This small molecule binds to this protein.
Small molecule (SMILES): CCOC(=O)c1ccc(OCCCCC2CCN(c3ccc(C)nn3)CC2)cc1

Sequence of chain 58.D:
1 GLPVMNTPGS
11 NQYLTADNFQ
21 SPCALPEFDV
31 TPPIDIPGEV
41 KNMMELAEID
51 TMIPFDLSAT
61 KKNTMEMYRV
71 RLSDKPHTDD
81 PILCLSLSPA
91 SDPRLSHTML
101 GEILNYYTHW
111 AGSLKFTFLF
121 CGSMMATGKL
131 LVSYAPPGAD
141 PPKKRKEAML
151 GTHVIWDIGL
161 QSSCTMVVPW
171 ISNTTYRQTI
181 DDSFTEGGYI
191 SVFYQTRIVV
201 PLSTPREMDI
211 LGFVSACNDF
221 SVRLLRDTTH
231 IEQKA

Sequence of chain 58.B:
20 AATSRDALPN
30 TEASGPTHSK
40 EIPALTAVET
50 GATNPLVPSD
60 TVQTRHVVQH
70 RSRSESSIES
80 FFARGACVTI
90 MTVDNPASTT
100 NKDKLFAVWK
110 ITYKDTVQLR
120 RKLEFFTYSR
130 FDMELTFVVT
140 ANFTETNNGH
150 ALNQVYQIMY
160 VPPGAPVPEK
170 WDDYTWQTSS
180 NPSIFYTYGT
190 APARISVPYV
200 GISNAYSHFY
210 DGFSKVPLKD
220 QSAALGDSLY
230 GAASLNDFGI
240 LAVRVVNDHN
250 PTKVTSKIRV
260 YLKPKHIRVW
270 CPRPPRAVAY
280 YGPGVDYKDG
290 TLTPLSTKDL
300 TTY

Binding-site contacts:
Ligand atom O24 contacts residue TYR112 of chain 58.B at 3.8 Å.
Ligand atom C20 contacts residue PHE237 of chain 58.B at 3.4 Å (hydrophobic).
Ligand atom C1 contacts residue ILE183 of chain 58.B at 3.5 Å (hydrophobic).
Ligand atom C4 contacts residue ILE194 of chain 58.B at 3.8 Å (hydrophobic).
Ligand atom C10 contacts residue MET132 of chain 58.B at 3.7 Å (hydrophobic).
Ligand atom C27 contacts residue ASP236 of chain 58.B at 3.6 Å.
Ligand atom C23 contacts residue TYR112 of chain 58.B at 3.3 Å (hydrophobic).
Ligand atom C8 contacts residue VAL196 of chain 58.B at 3.7 Å (hydrophobic).
Ligand atom C13 contacts residue MET132 of chain 58.B at 3.8 Å (hydrophobic).
Ligand atom C15 contacts residue MET132 of chain 58.B at 3.6 Å (hydrophobic).
Ligand atom C5 contacts residue TYR159 of chain 58.B at 3.7 Å (hydrophobic).
Ligand atom C26 contacts residue THR111 of chain 58.B at 3.6 Å.
Ligand atom C23 contacts residue PHE237 of chain 58.B at 3.8 Å (hydrophobic).
Ligand atom C26 contacts residue LYS113 of chain 58.B at 3.7 Å.
Ligand atom C7 contacts residue TYR159 of chain 58.B at 3.7 Å (hydrophobic).
Ligand atom C21 contacts residue TYR112 of chain 58.B at 3.4 Å (hydrophobic).
Ligand atom C19 contacts residue PHE237 of chain 58.B at 3.5 Å (hydrophobic).
Ligand atom C14 contacts residue VAL199 of chain 58.B at 3.8 Å (hydrophobic).
Ligand atom C5 contacts residue ILE194 of chain 58.B at 3.8 Å (hydrophobic).
Ligand atom O25 contacts residue TYR112 of chain 58.B at 3.4 Å.
Ligand atom C21 contacts residue PHE237 of chain 58.B at 3.7 Å (hydrophobic).
Ligand atom C20 contacts residue TYR112 of chain 58.B at 3.4 Å (hydrophobic).
Ligand atom N6 contacts residue VAL196 of chain 58.B at 3.8 Å.
Ligand atom O25 contacts residue THR111 of chain 58.B at 3.4 Å (h-bond).
Ligand atom C7 contacts residue VAL196 of chain 58.B at 3.5 Å (hydrophobic).
Ligand atom C4 contacts residue TYR159 of chain 58.B at 3.7 Å (hydrophobic).
Ligand atom C3 contacts residue ALA24 of chain 58.D at 3.5 Å (hydrophobic).
Ligand atom C13 contacts residue PHE237 of chain 58.B at 3.7 Å (hydrophobic).
Ligand atom C4 contacts residue ALA24 of chain 58.D at 3.5 Å (hydrophobic).
Ligand atom C11 contacts residue LEU134 of chain 58.B at 3.8 Å (hydrophobic).
Ligand atom C12 contacts residue VAL199 of chain 58.B at 3.7 Å (hydrophobic).
Ligand atom N4 contacts residue LEU240 of chain 58.B at 3.3 Å.
Ligand atom C1 contacts residue ILE157 of chain 58.B at 3.4 Å (hydrophobic).
Ligand atom C14 contacts residue MET132 of chain 58.B at 3.5 Å (hydrophobic).
Ligand atom C3 contacts residue PRO181 of chain 58.B at 3.7 Å (hydrophobic).
Ligand atom N3 contacts residue LEU240 of chain 58.B at 3.4 Å.
Ligand atom C8 contacts residue TYR159 of chain 58.B at 3.5 Å (hydrophobic).
Ligand atom O16 contacts residue MET132 of chain 58.B at 3.6 Å.
Ligand atom C3 contacts residue TYR159 of chain 58.B at 3.7 Å (hydrophobic).
Ligand atom C18 contacts residue PHE237 of chain 58.B at 3.8 Å (hydrophobic).